A protein and the small-molecule ligand that binds it are described below.
Small molecule (SMILES): CC(=O)N[C@@H]1[C@@H](O)[C@H](O)[C@@H](CO)O[C@H]1O

Sequence of chain 1.A:
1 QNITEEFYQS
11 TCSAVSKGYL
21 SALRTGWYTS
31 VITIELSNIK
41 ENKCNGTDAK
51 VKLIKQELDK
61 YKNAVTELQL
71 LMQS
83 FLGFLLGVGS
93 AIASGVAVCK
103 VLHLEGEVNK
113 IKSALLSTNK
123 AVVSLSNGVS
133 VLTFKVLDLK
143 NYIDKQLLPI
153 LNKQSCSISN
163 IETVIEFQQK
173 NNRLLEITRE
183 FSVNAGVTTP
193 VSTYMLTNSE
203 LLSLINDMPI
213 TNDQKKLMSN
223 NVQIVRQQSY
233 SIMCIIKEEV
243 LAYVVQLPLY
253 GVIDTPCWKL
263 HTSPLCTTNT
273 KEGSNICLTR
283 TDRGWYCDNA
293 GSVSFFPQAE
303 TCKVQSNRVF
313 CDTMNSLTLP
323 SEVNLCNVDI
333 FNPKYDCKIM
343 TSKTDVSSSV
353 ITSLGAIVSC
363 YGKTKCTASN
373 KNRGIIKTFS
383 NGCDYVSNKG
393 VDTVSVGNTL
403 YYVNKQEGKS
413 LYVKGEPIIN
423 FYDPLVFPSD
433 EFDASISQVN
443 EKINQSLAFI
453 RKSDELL

Binding-site contacts:
Ligand atom C1 contacts residue ASN446 of chain 1.A at 4.0 Å.
Ligand atom C6 contacts residue ASN446 of chain 1.A at 4.2 Å.
Ligand atom O5 contacts residue ASN446 of chain 1.A at 4.0 Å.
Ligand atom C5 contacts residue ASN446 of chain 1.A at 4.3 Å.